A protein and the small-molecule ligand that binds it are described below.
Small molecule (SMILES): C[C@H](N)C(=O)N[C@@H](C)C(=O)N[C@@H](C)C(=O)N[C@@H](C)C(=O)N[C@@H](C)C=O

Binding-site contacts:
Ligand atom O contacts residue ILE249 of chain 2.C at 2.8 Å (h-bond).
Ligand atom CA contacts residue GLY229 of chain 2.C at 4.4 Å.
Ligand atom CB contacts residue LEU211 of chain 2.C at 4.2 Å (hydrophobic).
Ligand atom O contacts residue GLY229 of chain 2.C at 3.2 Å (h-bond).
Ligand atom O contacts residue ALA248 of chain 2.C at 3.4 Å.
Ligand atom C contacts residue ALA231 of chain 2.C at 3.3 Å (hydrophobic).
Ligand atom O contacts residue ARG228 of chain 2.C at 3.6 Å.
Ligand atom C contacts residue LEU250 of chain 2.C at 4.0 Å (hydrophobic).
Ligand atom O contacts residue ILE249 of chain 2.C at 4.2 Å.
Ligand atom N contacts residue LEU250 of chain 2.C at 4.4 Å.
Ligand atom CA contacts residue ALA248 of chain 2.C at 4.0 Å (hydrophobic).
Ligand atom CB contacts residue HIS126 of chain 2.C at 4.0 Å.
Ligand atom C contacts residue ARG228 of chain 2.C at 4.2 Å.
Ligand atom CA contacts residue ASN227 of chain 2.C at 4.3 Å.
Ligand atom O contacts residue ALA231 of chain 2.C at 4.0 Å.
Ligand atom C contacts residue HIS126 of chain 2.C at 3.7 Å.
Ligand atom O contacts residue LEU250 of chain 2.C at 3.2 Å.
Ligand atom N contacts residue ILE249 of chain 2.C at 3.5 Å (h-bond).
Ligand atom CA contacts residue ALA231 of chain 2.C at 4.1 Å (hydrophobic).
Ligand atom CA contacts residue LEU250 of chain 2.C at 4.1 Å (hydrophobic).
Ligand atom CA contacts residue THR247 of chain 2.C at 4.0 Å.
Ligand atom CB contacts residue ALA248 of chain 2.C at 4.4 Å (hydrophobic).
Ligand atom C contacts residue ALA248 of chain 2.C at 4.4 Å (hydrophobic).
Ligand atom CA contacts residue ILE249 of chain 2.C at 3.8 Å (hydrophobic).
Ligand atom C contacts residue ALA248 of chain 2.C at 4.4 Å (hydrophobic).
Ligand atom N contacts residue HIS126 of chain 2.C at 3.9 Å.
Ligand atom C contacts residue GLY229 of chain 2.C at 3.8 Å.
Ligand atom CB contacts residue ALA231 of chain 2.C at 3.8 Å (hydrophobic).
Ligand atom O contacts residue ALA251 of chain 2.C at 4.5 Å.
Ligand atom C contacts residue ILE249 of chain 2.C at 3.5 Å (hydrophobic).
Ligand atom CA contacts residue ARG228 of chain 2.C at 4.1 Å.
Ligand atom O contacts residue HIS126 of chain 2.C at 4.4 Å.
Ligand atom CB contacts residue ASN227 of chain 2.C at 3.7 Å.
Ligand atom C contacts residue THR247 of chain 2.C at 4.5 Å.
Ligand atom CB contacts residue ILE249 of chain 2.C at 3.8 Å (hydrophobic).
Ligand atom N contacts residue THR247 of chain 2.C at 3.6 Å.
Ligand atom CB contacts residue THR247 of chain 2.C at 3.4 Å.
Ligand atom CB contacts residue ALA251 of chain 2.C at 4.2 Å (hydrophobic).
Ligand atom CA contacts residue HIS126 of chain 2.C at 4.4 Å.
Ligand atom N contacts residue ALA248 of chain 2.C at 4.4 Å.

Sequence of chain 2.C:
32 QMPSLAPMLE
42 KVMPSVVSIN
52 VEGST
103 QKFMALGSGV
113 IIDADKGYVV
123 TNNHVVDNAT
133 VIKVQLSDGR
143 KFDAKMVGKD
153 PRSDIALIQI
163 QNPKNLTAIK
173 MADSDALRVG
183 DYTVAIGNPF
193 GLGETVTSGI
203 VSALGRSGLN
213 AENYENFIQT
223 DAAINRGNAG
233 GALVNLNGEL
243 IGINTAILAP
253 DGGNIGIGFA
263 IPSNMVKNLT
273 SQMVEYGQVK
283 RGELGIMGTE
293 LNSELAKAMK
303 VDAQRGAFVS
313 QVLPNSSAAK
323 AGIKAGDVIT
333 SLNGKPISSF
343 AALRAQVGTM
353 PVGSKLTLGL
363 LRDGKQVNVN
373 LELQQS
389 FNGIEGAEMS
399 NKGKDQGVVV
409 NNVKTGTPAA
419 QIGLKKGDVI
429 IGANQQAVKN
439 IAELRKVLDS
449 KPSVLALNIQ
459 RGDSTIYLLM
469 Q